Binding-site contacts:
Ligand atom S1 contacts residue ASP53 of chain 1.A at 3.7 Å.
Ligand atom N5 contacts residue PHE67 of chain 1.A at 3.5 Å.
Ligand atom C4 contacts residue TYR61 of chain 1.A at 3.1 Å (hydrophobic).
Ligand atom C8 contacts residue TRP57 of chain 1.A at 3.5 Å (hydrophobic).
Ligand atom N5 contacts residue ASP53 of chain 1.A at 2.6 Å (salt-bridge).
Ligand atom C5 contacts residue TRP57 of chain 1.A at 3.6 Å (hydrophobic).
Ligand atom N1 contacts residue TYR61 of chain 1.A at 2.8 Å (h-bond).
Ligand atom C15 contacts residue VAL54 of chain 1.A at 3.6 Å (hydrophobic).
Ligand atom C17 contacts residue LEU63 of chain 1.A at 3.7 Å (hydrophobic).
Ligand atom C9 contacts residue TRP57 of chain 1.A at 3.4 Å (hydrophobic).
Ligand atom O1 contacts residue TRP62 of chain 1.A at 3.6 Å.
Ligand atom C20 contacts residue ASP53 of chain 1.A at 3.7 Å.
Ligand atom CL1 contacts residue VAL54 of chain 1.A at 3.7 Å.
Ligand atom N1 contacts residue TRP57 of chain 1.A at 3.5 Å.
Ligand atom N3 contacts residue TRP57 of chain 1.A at 3.3 Å.
Ligand atom C7 contacts residue TRP57 of chain 1.A at 3.3 Å (hydrophobic).
Ligand atom O1 contacts residue THR58 of chain 1.A at 3.7 Å.
Ligand atom C16 contacts residue VAL54 of chain 1.A at 3.7 Å (hydrophobic).
Ligand atom C8 contacts residue TRP62 of chain 1.A at 3.2 Å (hydrophobic).
Ligand atom C1 contacts residue TRP57 of chain 1.A at 3.7 Å (hydrophobic).
Ligand atom C5 contacts residue TRP62 of chain 1.A at 3.3 Å (hydrophobic).
Ligand atom C15 contacts residue ASP53 of chain 1.A at 3.4 Å.
Ligand atom C6 contacts residue TRP57 of chain 1.A at 3.6 Å (hydrophobic).
Ligand atom N2 contacts residue TRP57 of chain 1.A at 3.3 Å.
Ligand atom C1 contacts residue TRP62 of chain 1.A at 3.6 Å (hydrophobic).
Ligand atom C18 contacts residue ASP53 of chain 1.A at 3.7 Å.
Ligand atom C7 contacts residue TRP62 of chain 1.A at 3.3 Å (hydrophobic).
Ligand atom C5 contacts residue TYR61 of chain 1.A at 3.4 Å (hydrophobic).
Ligand atom N2 contacts residue TRP62 of chain 1.A at 3.3 Å.
Ligand atom N7 contacts residue ASP53 of chain 1.A at 2.8 Å (salt-bridge).
Ligand atom C14 contacts residue ASP53 of chain 1.A at 3.4 Å.
Ligand atom O1 contacts residue ARG60 of chain 1.A at 3.1 Å (salt-bridge).
Ligand atom O2 contacts residue ARG68 of chain 1.A at 3.0 Å (salt-bridge).
Ligand atom N1 contacts residue TRP62 of chain 1.A at 3.5 Å.
Ligand atom O1 contacts residue TRP57 of chain 1.A at 3.7 Å.
Ligand atom O1 contacts residue SER59 of chain 1.A at 3.3 Å.
Ligand atom CL1 contacts residue LEU63 of chain 1.A at 3.5 Å.
Ligand atom C6 contacts residue TRP62 of chain 1.A at 3.2 Å (hydrophobic).
Ligand atom N4 contacts residue TRP57 of chain 1.A at 3.4 Å.
Ligand atom C4 contacts residue TRP62 of chain 1.A at 3.4 Å (hydrophobic).

A small-molecule ligand and the protein it binds are described below.
Small molecule (SMILES): Cc1nc2c3cc(-c4ccc(NS(=O)(=O)c5ncc[nH]5)cc4C)c(Cl)cc3[nH]c(=O)n2n1

Sequence of chain 1.A:
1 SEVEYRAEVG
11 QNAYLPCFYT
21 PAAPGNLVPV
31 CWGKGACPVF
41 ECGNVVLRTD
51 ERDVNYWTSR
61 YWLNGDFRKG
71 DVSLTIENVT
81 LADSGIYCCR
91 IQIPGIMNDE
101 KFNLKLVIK